Binding-site contacts:
Ligand atom C7 contacts residue ASN717 of chain 1.A at 3.3 Å.
Ligand atom C2 contacts residue GLN1071 of chain 1.A at 4.2 Å.
Ligand atom C6 contacts residue GLN926 of chain 1.A at 4.3 Å.
Ligand atom O7 contacts residue GLN1071 of chain 1.A at 3.0 Å (h-bond).
Ligand atom C7 contacts residue LEU922 of chain 1.A at 4.0 Å (hydrophobic).
Ligand atom O7 contacts residue LEU922 of chain 1.A at 3.7 Å.
Ligand atom O6 contacts residue GLN926 of chain 1.A at 3.2 Å (h-bond).
Ligand atom O7 contacts residue ASN717 of chain 1.A at 3.3 Å (h-bond).
Ligand atom C3 contacts residue ASN717 of chain 1.A at 3.8 Å.
Ligand atom C8 contacts residue ASN717 of chain 1.A at 4.4 Å.
Ligand atom C1 contacts residue ASN717 of chain 1.A at 1.4 Å.
Ligand atom O4 contacts residue LEU922 of chain 1.A at 4.2 Å.
Ligand atom C1 contacts residue LEU922 of chain 1.A at 4.3 Å (hydrophobic).
Ligand atom O6 contacts residue LEU922 of chain 1.A at 4.3 Å.
Ligand atom C1 contacts residue GLN1071 of chain 1.A at 4.1 Å.
Ligand atom C5 contacts residue LEU922 of chain 1.A at 3.8 Å (hydrophobic).
Ligand atom C2 contacts residue ASN717 of chain 1.A at 2.4 Å.
Ligand atom C7 contacts residue GLN1071 of chain 1.A at 4.1 Å.
Ligand atom C4 contacts residue ASN717 of chain 1.A at 4.2 Å.
Ligand atom C5 contacts residue ASN717 of chain 1.A at 3.6 Å.
Ligand atom N2 contacts residue ASN717 of chain 1.A at 2.9 Å (h-bond).
Ligand atom C8 contacts residue LEU922 of chain 1.A at 4.1 Å (hydrophobic).
Ligand atom C6 contacts residue LEU922 of chain 1.A at 4.3 Å (hydrophobic).
Ligand atom C5 contacts residue GLN926 of chain 1.A at 4.5 Å.
Ligand atom O5 contacts residue ASN717 of chain 1.A at 2.3 Å (h-bond).
Ligand atom O5 contacts residue GLN1071 of chain 1.A at 3.9 Å.

Sequence of chain 1.A:
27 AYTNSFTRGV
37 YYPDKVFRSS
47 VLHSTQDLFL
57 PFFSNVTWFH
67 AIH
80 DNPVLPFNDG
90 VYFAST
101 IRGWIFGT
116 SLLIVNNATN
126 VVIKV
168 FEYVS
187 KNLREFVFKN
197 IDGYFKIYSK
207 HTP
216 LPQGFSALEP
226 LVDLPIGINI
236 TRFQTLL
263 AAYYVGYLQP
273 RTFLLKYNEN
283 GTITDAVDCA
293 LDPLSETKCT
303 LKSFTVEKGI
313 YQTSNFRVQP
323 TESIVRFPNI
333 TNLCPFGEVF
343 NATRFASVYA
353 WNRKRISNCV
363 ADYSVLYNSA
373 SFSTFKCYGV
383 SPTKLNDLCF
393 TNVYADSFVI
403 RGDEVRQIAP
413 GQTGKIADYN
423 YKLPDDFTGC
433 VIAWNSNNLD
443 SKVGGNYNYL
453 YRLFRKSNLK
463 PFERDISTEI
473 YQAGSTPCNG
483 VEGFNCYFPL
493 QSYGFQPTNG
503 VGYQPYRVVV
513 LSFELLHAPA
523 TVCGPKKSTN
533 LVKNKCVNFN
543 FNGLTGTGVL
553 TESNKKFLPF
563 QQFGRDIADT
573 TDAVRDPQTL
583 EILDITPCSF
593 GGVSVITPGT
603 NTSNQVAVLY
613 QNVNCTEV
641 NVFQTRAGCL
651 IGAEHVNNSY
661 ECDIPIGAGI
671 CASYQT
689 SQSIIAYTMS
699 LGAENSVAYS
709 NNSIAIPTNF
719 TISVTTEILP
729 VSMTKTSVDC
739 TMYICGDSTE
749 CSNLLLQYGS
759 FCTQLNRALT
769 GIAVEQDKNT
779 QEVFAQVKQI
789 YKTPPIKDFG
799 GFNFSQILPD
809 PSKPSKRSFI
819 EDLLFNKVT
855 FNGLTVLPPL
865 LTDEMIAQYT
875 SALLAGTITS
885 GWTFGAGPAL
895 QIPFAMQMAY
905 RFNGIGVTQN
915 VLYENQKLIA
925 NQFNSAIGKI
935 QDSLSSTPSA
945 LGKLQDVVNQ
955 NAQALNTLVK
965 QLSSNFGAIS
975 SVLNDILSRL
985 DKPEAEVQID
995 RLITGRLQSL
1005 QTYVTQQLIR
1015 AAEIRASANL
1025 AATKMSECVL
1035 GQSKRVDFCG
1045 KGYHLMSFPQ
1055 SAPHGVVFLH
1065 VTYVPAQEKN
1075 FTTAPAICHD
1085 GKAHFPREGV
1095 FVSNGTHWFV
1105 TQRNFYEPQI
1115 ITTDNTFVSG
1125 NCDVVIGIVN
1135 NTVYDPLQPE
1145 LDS

This protein binds this small molecule.
Small molecule (SMILES): CC(=O)N[C@H]1[C@H](O[C@H]2[C@H](O)[C@@H](NC(C)=O)CO[C@@H]2CO)O[C@H](CO)[C@@H](O)[C@@H]1O